Sequence of chain 1.B:
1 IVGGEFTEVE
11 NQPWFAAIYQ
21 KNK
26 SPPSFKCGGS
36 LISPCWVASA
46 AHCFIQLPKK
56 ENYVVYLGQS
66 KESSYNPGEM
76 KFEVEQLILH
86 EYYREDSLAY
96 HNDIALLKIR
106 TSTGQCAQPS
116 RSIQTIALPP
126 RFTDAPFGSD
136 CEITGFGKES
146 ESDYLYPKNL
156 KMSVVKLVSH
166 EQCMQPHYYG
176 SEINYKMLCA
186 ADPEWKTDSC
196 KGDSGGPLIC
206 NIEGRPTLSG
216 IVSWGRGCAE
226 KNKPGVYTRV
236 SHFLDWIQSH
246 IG

A protein and the small-molecule ligand that binds it are described below.
Small molecule (SMILES): CC[C@H](C)[C@@H]1NC(=O)[C@H](Cc2ccc(O)cc2)NC(=O)[C@H](CCCN=C(N)N)NC(=O)[C@H](CO)NC(=O)[C@H](Cc2ccc(O)cc2)NC(=O)[C@H](C)NC(=O)[C@@H]2CCCN2C(=O)[C@@H](NC(C)=O)CSSC[C@@H](C(N)=O)NC(=O)CNC1=O

Binding-site contacts:
Ligand atom NH1 contacts residue GLY230 of chain 1.B at 3.4 Å.
Ligand atom OH contacts residue PO41 of chain 1.E at 2.3 Å (h-bond).
Ligand atom O contacts residue LYS196 of chain 1.B at 3.2 Å (salt-bridge).
Ligand atom NE contacts residue GLY222 of chain 1.B at 3.2 Å (h-bond).
Ligand atom O contacts residue GLU90 of chain 1.B at 3.3 Å (salt-bridge).
Ligand atom OH contacts residue CYS48 of chain 1.B at 3.5 Å (h-bond).
Ligand atom CB contacts residue ALA94 of chain 1.B at 3.3 Å (hydrophobic).
Ligand atom NH1 contacts residue SER194 of chain 1.B at 3.1 Å (h-bond).
Ligand atom O contacts residue LYS196 of chain 1.B at 3.2 Å.
Ligand atom CH3 contacts residue GLU90 of chain 1.B at 3.0 Å.
Ligand atom CG contacts residue TYR95 of chain 1.B at 3.6 Å (hydrophobic).
Ligand atom O contacts residue LEU93 of chain 1.B at 2.5 Å (h-bond).
Ligand atom CB contacts residue HIS47 of chain 1.B at 3.6 Å.
Ligand atom O contacts residue GLY220 of chain 1.B at 2.9 Å (h-bond).
Ligand atom NH1 contacts residue ASP193 of chain 1.B at 3.1 Å (salt-bridge).
Ligand atom CZ contacts residue PO41 of chain 1.E at 3.2 Å.
Ligand atom CG contacts residue ALA94 of chain 1.B at 3.3 Å (hydrophobic).
Ligand atom CB contacts residue LEU93 of chain 1.B at 3.0 Å (hydrophobic).
Ligand atom C contacts residue SER92 of chain 1.B at 3.4 Å.
Ligand atom CB contacts residue SER92 of chain 1.B at 3.2 Å.
Ligand atom O contacts residue GLY197 of chain 1.B at 3.0 Å (h-bond).
Ligand atom C contacts residue GLU90 of chain 1.B at 3.3 Å.
Ligand atom N contacts residue LEU93 of chain 1.B at 3.1 Å (h-bond).
Ligand atom O contacts residue GLN51 of chain 1.B at 3.5 Å (h-bond).
Ligand atom CD contacts residue TYR95 of chain 1.B at 3.4 Å (hydrophobic).
Ligand atom CB contacts residue SER92 of chain 1.B at 3.5 Å.
Ligand atom CE1 contacts residue PO41 of chain 1.E at 3.4 Å.
Ligand atom CA contacts residue SER92 of chain 1.B at 3.5 Å.
Ligand atom CZ contacts residue GLY222 of chain 1.B at 3.3 Å.
Ligand atom CB contacts residue LEU93 of chain 1.B at 3.4 Å (hydrophobic).
Ligand atom NH2 contacts residue ASP193 of chain 1.B at 3.1 Å (salt-bridge).
Ligand atom CA contacts residue LEU93 of chain 1.B at 3.5 Å (hydrophobic).
Ligand atom CE1 contacts residue ARG221 of chain 1.B at 3.6 Å.
Ligand atom OG contacts residue TYR95 of chain 1.B at 2.8 Å (h-bond).
Ligand atom NH2 contacts residue GLY222 of chain 1.B at 2.7 Å (h-bond).
Ligand atom CG contacts residue LEU93 of chain 1.B at 3.5 Å (hydrophobic).
Ligand atom CB contacts residue TYR95 of chain 1.B at 3.2 Å (hydrophobic).
Ligand atom CG1 contacts residue TYR151 of chain 1.B at 3.4 Å (hydrophobic).
Ligand atom CZ contacts residue SER194 of chain 1.B at 3.3 Å.
Ligand atom O contacts residue TRP219 of chain 1.B at 3.1 Å.